The small molecule below binds the protein below.
Small molecule (SMILES): OB(O)c1ccc(/C=C/c2cc(O)cc(O)c2)cc1

Binding-site contacts:
Ligand atom C06 contacts residue S4B1 of chain 2.D at 1.7 Å.
Ligand atom C01 contacts residue S4B1 of chain 2.D at 0.8 Å.
Ligand atom B01 contacts residue LYS16 of chain 1.B at 3.2 Å.
Ligand atom O03 contacts residue LYS16 of chain 2.B at 2.2 Å (salt-bridge).
Ligand atom C13 contacts residue S4B1 of chain 2.D at 0.1 Å.
Ligand atom C03 contacts residue S4B1 of chain 2.D at 0.7 Å.
Ligand atom C14 contacts residue S4B1 of chain 2.D at 0.2 Å.
Ligand atom C04 contacts residue S4B1 of chain 2.D at 0.8 Å.
Ligand atom C12 contacts residue S4B1 of chain 2.D at 0.1 Å.
Ligand atom B01 contacts residue S4B1 of chain 2.D at 1.2 Å.
Ligand atom O01 contacts residue LEU111 of chain 2.B at 3.6 Å.
Ligand atom O01 contacts residue S4B1 of chain 2.D at 0.2 Å (h-bond).
Ligand atom B01 contacts residue LYS16 of chain 2.B at 2.7 Å.
Ligand atom C05 contacts residue S4B1 of chain 2.D at 1.7 Å.
Ligand atom C12 contacts residue SER118 of chain 2.B at 3.4 Å.
Ligand atom C13 contacts residue SER118 of chain 1.B at 3.6 Å.
Ligand atom C11 contacts residue LEU111 of chain 1.B at 3.7 Å (hydrophobic).
Ligand atom C12 contacts residue LEU111 of chain 2.B at 3.7 Å (hydrophobic).
Ligand atom O04 contacts residue S4B1 of chain 2.D at 1.6 Å (h-bond).
Ligand atom C13 contacts residue LEU111 of chain 2.B at 3.7 Å (hydrophobic).
Ligand atom C07 contacts residue S4B1 of chain 2.D at 1.1 Å.
Ligand atom O04 contacts residue LYS16 of chain 2.B at 3.6 Å (salt-bridge).
Ligand atom C11 contacts residue S4B1 of chain 2.D at 0.1 Å.
Ligand atom C12 contacts residue SER118 of chain 1.B at 3.5 Å.
Ligand atom O03 contacts residue LYS16 of chain 1.B at 3.5 Å (salt-bridge).
Ligand atom C12 contacts residue LEU111 of chain 1.B at 3.7 Å (hydrophobic).
Ligand atom C07 contacts residue LEU18 of chain 2.B at 3.4 Å (hydrophobic).
Ligand atom O04 contacts residue LYS16 of chain 1.B at 3.3 Å (salt-bridge).
Ligand atom C08 contacts residue S4B1 of chain 2.D at 0.3 Å.
Ligand atom O01 contacts residue SER118 of chain 1.B at 3.0 Å (h-bond).
Ligand atom O02 contacts residue SER118 of chain 2.B at 2.9 Å (h-bond).
Ligand atom O03 contacts residue S4B1 of chain 2.D at 1.2 Å.
Ligand atom C02 contacts residue S4B1 of chain 2.D at 0.8 Å.
Ligand atom O02 contacts residue S4B1 of chain 2.D at 0.2 Å (h-bond).
Ligand atom O02 contacts residue THR119 of chain 2.B at 3.6 Å (h-bond).
Ligand atom C10 contacts residue S4B1 of chain 2.D at 0.2 Å.
Ligand atom C09 contacts residue S4B1 of chain 2.D at 0.2 Å.
Ligand atom C01 contacts residue LYS16 of chain 2.B at 3.3 Å.
Ligand atom C01 contacts residue LYS16 of chain 1.B at 3.6 Å.
Ligand atom C11 contacts residue SER118 of chain 2.B at 3.5 Å.

Sequence of chain 2.B:
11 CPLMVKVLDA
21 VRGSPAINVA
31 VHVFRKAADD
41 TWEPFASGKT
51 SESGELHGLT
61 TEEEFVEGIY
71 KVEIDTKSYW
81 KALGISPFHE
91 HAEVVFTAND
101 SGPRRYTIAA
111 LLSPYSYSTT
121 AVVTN

Sequence of chain 1.B:
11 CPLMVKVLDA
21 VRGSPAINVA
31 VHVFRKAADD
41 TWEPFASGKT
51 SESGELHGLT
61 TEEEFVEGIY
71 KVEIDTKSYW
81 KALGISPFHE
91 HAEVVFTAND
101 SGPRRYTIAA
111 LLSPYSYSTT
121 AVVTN